Binding-site contacts:
Ligand atom N7 contacts residue SER416 of chain 1.K at 3.3 Å.
Ligand atom C6 contacts residue GLY423 of chain 1.K at 3.9 Å.
Ligand atom C5' contacts residue DC1 of chain 1.CC at 3.1 Å.
Ligand atom C2 contacts residue PRO415 of chain 1.K at 3.8 Å (hydrophobic).
Ligand atom N6 contacts residue SER416 of chain 1.K at 3.4 Å (h-bond).
Ligand atom OP1 contacts residue DC1 of chain 1.CC at 2.5 Å (h-bond).
Ligand atom N9 contacts residue HIS414 of chain 1.K at 4.1 Å.
Ligand atom N6 contacts residue GLY421 of chain 1.K at 4.0 Å.
Ligand atom C5 contacts residue PRO415 of chain 1.K at 3.7 Å (hydrophobic).
Ligand atom N1 contacts residue PRO415 of chain 1.K at 3.7 Å.
Ligand atom C8 contacts residue HIS414 of chain 1.K at 3.0 Å.
Ligand atom P contacts residue DC1 of chain 1.CC at 1.6 Å.
Ligand atom N1 contacts residue VAL203 of chain 1.K at 3.5 Å.
Ligand atom N1 contacts residue GLY423 of chain 1.K at 3.0 Å (h-bond).
Ligand atom C2 contacts residue VAL203 of chain 1.K at 4.1 Å (hydrophobic).
Ligand atom C6 contacts residue PRO415 of chain 1.K at 3.7 Å (hydrophobic).
Ligand atom C4' contacts residue DC1 of chain 1.CC at 3.9 Å.
Ligand atom N7 contacts residue HIS414 of chain 1.K at 3.6 Å.
Ligand atom OP2 contacts residue DC1 of chain 1.CC at 2.5 Å (h-bond).
Ligand atom N6 contacts residue GLY423 of chain 1.K at 3.5 Å (h-bond).
Ligand atom N7 contacts residue ASN393 of chain 1.K at 4.0 Å.
Ligand atom C4 contacts residue PRO415 of chain 1.K at 3.8 Å (hydrophobic).
Ligand atom C2' contacts residue PRO415 of chain 1.K at 3.8 Å (hydrophobic).
Ligand atom C2' contacts residue HIS414 of chain 1.K at 3.2 Å.
Ligand atom N6 contacts residue PHE422 of chain 1.K at 4.0 Å.
Ligand atom N9 contacts residue PRO415 of chain 1.K at 4.0 Å.
Ligand atom C1' contacts residue PRO415 of chain 1.K at 3.7 Å (hydrophobic).
Ligand atom C2 contacts residue GLY423 of chain 1.K at 3.4 Å.
Ligand atom C4 contacts residue PRO204 of chain 1.K at 4.0 Å (hydrophobic).
Ligand atom N3 contacts residue PRO415 of chain 1.K at 3.9 Å.
Ligand atom O5' contacts residue DC1 of chain 1.CC at 2.5 Å (h-bond).
Ligand atom C6 contacts residue SER416 of chain 1.K at 4.0 Å.
Ligand atom C6 contacts residue PRO204 of chain 1.K at 3.9 Å (hydrophobic).
Ligand atom C2 contacts residue PRO204 of chain 1.K at 4.1 Å (hydrophobic).
Ligand atom N7 contacts residue PRO204 of chain 1.K at 4.1 Å.
Ligand atom C6 contacts residue VAL203 of chain 1.K at 4.1 Å (hydrophobic).
Ligand atom C5 contacts residue PRO204 of chain 1.K at 3.8 Å (hydrophobic).
Ligand atom O4' contacts residue DC1 of chain 1.CC at 3.9 Å.
Ligand atom C8 contacts residue SER416 of chain 1.K at 4.1 Å.
Ligand atom C5 contacts residue SER416 of chain 1.K at 3.8 Å.

The protein below binds the small molecule below.
Small molecule (SMILES): Nc1ncnc2c1ncn2[C@H]1C[C@H](O)[C@@H](COP(=O)(O)O)O1

Sequence of chain 1.K:
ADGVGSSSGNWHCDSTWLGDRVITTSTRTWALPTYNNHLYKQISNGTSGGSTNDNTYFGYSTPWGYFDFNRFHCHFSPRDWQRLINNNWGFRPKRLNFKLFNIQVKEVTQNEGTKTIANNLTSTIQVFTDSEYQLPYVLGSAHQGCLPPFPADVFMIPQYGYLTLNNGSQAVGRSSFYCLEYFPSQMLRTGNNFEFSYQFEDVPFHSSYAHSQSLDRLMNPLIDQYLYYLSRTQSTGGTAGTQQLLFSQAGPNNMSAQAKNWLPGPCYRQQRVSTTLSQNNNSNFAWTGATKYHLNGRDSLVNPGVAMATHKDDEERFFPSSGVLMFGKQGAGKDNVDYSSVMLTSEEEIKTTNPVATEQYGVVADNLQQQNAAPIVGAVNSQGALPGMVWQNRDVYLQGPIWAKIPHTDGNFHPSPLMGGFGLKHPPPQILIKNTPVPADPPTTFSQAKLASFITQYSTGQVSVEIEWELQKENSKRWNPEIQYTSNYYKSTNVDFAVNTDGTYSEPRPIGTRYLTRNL